The protein below binds the small molecule below.
Small molecule (SMILES): CCCCCCCC(=O)O

Binding-site contacts:
Ligand atom C7 contacts residue PHE139 of chain 1.A at 4.1 Å (hydrophobic).
Ligand atom C6 contacts residue ARG108 of chain 1.A at 4.4 Å.
Ligand atom C1 contacts residue HIS157 of chain 1.A at 3.9 Å.
Ligand atom C3 contacts residue LEU11 of chain 1.A at 4.0 Å (hydrophobic).
Ligand atom O2 contacts residue GLY44 of chain 1.A at 2.8 Å (h-bond).
Ligand atom C5 contacts residue ILE156 of chain 1.A at 3.9 Å (hydrophobic).
Ligand atom C3 contacts residue HIS157 of chain 1.A at 3.9 Å.
Ligand atom O1 contacts residue HIS157 of chain 1.A at 2.9 Å (h-bond).
Ligand atom C1 contacts residue SER10 of chain 1.A at 3.3 Å.
Ligand atom C7 contacts residue ARG108 of chain 1.A at 3.7 Å.
Ligand atom O2 contacts residue SER10 of chain 1.A at 2.9 Å.
Ligand atom C7 contacts residue TYR145 of chain 1.A at 3.7 Å (hydrophobic).
Ligand atom C2 contacts residue ASP9 of chain 1.A at 3.9 Å.
Ligand atom O1 contacts residue SER10 of chain 1.A at 3.0 Å.
Ligand atom C8 contacts residue ARG108 of chain 1.A at 3.9 Å.
Ligand atom C6 contacts residue GLY72 of chain 1.A at 4.0 Å.
Ligand atom O2 contacts residue ASP45 of chain 1.A at 4.4 Å.
Ligand atom C2 contacts residue HIS157 of chain 1.A at 4.3 Å.
Ligand atom C3 contacts residue ASP9 of chain 1.A at 4.3 Å.
Ligand atom O2 contacts residue ASN73 of chain 1.A at 3.1 Å (h-bond).
Ligand atom C3 contacts residue ASN73 of chain 1.A at 4.5 Å.
Ligand atom C8 contacts residue PRO110 of chain 1.A at 3.6 Å (hydrophobic).
Ligand atom O1 contacts residue GLY44 of chain 1.A at 4.0 Å.
Ligand atom O2 contacts residue SER43 of chain 1.A at 3.7 Å.
Ligand atom O1 contacts residue ASN73 of chain 1.A at 3.9 Å.
Ligand atom C2 contacts residue ASN73 of chain 1.A at 3.2 Å.
Ligand atom C8 contacts residue PRO109 of chain 1.A at 4.3 Å (hydrophobic).
Ligand atom C1 contacts residue GLY44 of chain 1.A at 3.9 Å.
Ligand atom C8 contacts residue TYR145 of chain 1.A at 3.4 Å (hydrophobic).
Ligand atom O2 contacts residue ASP9 of chain 1.A at 3.4 Å.
Ligand atom C5 contacts residue GLY72 of chain 1.A at 4.2 Å.
Ligand atom C1 contacts residue ASN73 of chain 1.A at 3.3 Å.
Ligand atom C4 contacts residue LEU11 of chain 1.A at 4.0 Å (hydrophobic).
Ligand atom C4 contacts residue GLY72 of chain 1.A at 4.1 Å.
Ligand atom C1 contacts residue ASP9 of chain 1.A at 4.0 Å.

Sequence of chain 1.A:
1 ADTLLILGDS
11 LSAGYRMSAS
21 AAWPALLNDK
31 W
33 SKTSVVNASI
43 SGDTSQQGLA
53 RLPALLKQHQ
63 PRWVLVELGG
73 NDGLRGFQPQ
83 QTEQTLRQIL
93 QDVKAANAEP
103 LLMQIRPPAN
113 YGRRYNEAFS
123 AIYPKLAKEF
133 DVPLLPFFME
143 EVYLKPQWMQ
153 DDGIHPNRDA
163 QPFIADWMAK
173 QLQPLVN